This protein binds this small molecule.
Small molecule (SMILES): O=c1[nH]cnc2c1ncn2[C@@H]1O[C@H](COP(=O)(O)O)[C@@H](O)[C@H]1O

Binding-site contacts:
Ligand atom C6 contacts residue HIS46 of chain 2.A at 3.7 Å.
Ligand atom O2P contacts residue PHE83 of chain 2.A at 4.1 Å.
Ligand atom C2 contacts residue HIS46 of chain 2.A at 3.9 Å.
Ligand atom C6 contacts residue GLN192 of chain 2.A at 3.9 Å.
Ligand atom C8 contacts residue ARG72 of chain 2.A at 3.6 Å.
Ligand atom C5' contacts residue PHE83 of chain 2.A at 3.6 Å (hydrophobic).
Ligand atom N7 contacts residue ARG72 of chain 2.A at 3.7 Å.
Ligand atom O2' contacts residue GLY187 of chain 2.A at 4.0 Å.
Ligand atom P contacts residue ARG72 of chain 2.A at 3.7 Å.
Ligand atom N3 contacts residue HIS46 of chain 2.A at 3.8 Å.
Ligand atom C6 contacts residue ILE186 of chain 2.A at 3.8 Å (hydrophobic).
Ligand atom O6 contacts residue GLY78 of chain 2.A at 3.8 Å.
Ligand atom C4' contacts residue VAL44 of chain 2.A at 4.0 Å (hydrophobic).
Ligand atom C6 contacts residue ALA189 of chain 2.A at 3.9 Å (hydrophobic).
Ligand atom O4' contacts residue VAL44 of chain 2.A at 3.8 Å.
Ligand atom C8 contacts residue ILE186 of chain 2.A at 3.8 Å (hydrophobic).
Ligand atom C4' contacts residue PHE83 of chain 2.A at 4.0 Å (hydrophobic).
Ligand atom C5 contacts residue ILE186 of chain 2.A at 3.5 Å (hydrophobic).
Ligand atom O1P contacts residue ARG72 of chain 2.A at 2.9 Å (salt-bridge).
Ligand atom O6 contacts residue PHE79 of chain 2.A at 2.9 Å (h-bond).
Ligand atom C4 contacts residue HIS46 of chain 2.A at 3.2 Å.
Ligand atom N7 contacts residue HIS46 of chain 2.A at 3.2 Å (h-bond).
Ligand atom C1' contacts residue HIS46 of chain 2.A at 4.0 Å.
Ligand atom N1 contacts residue HIS46 of chain 2.A at 3.8 Å.
Ligand atom C2 contacts residue GLN192 of chain 2.A at 3.1 Å.
Ligand atom O6 contacts residue ILE186 of chain 2.A at 3.9 Å.
Ligand atom N9 contacts residue HIS46 of chain 2.A at 3.3 Å.
Ligand atom O3' contacts residue VAL128 of chain 2.A at 3.7 Å.
Ligand atom O2' contacts residue ILE186 of chain 2.A at 4.0 Å.
Ligand atom O6 contacts residue HIS46 of chain 2.A at 3.8 Å.
Ligand atom O6 contacts residue ALA189 of chain 2.A at 3.8 Å.
Ligand atom C8 contacts residue HIS46 of chain 2.A at 3.4 Å.
Ligand atom N1 contacts residue GLN192 of chain 2.A at 2.7 Å (h-bond).
Ligand atom N3 contacts residue ALA130 of chain 2.A at 4.0 Å.
Ligand atom O4' contacts residue HIS46 of chain 2.A at 3.6 Å.
Ligand atom O3P contacts residue PHE73 of chain 2.A at 3.9 Å.
Ligand atom C5 contacts residue HIS46 of chain 2.A at 3.3 Å.
Ligand atom N1 contacts residue ALA189 of chain 2.A at 3.8 Å.
Ligand atom O3P contacts residue ARG72 of chain 2.A at 2.8 Å (salt-bridge).
Ligand atom N7 contacts residue ILE186 of chain 2.A at 3.3 Å.

Sequence of chain 2.A:
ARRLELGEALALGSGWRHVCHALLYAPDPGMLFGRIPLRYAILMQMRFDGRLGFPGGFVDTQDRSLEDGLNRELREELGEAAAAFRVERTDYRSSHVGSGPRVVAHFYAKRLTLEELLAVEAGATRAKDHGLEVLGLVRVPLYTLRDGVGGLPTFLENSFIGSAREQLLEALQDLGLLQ